This small molecule binds to this protein.
Small molecule (SMILES): CC(=O)N[C@@H]1[C@@H](O)[C@H](O)[C@@H](CO)O[C@H]1O

Sequence of chain 1.A:
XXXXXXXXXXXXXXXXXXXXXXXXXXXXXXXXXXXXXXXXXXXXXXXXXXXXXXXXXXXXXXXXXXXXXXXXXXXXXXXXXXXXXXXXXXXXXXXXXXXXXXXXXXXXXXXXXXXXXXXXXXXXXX

Sequence of chain 1.D:
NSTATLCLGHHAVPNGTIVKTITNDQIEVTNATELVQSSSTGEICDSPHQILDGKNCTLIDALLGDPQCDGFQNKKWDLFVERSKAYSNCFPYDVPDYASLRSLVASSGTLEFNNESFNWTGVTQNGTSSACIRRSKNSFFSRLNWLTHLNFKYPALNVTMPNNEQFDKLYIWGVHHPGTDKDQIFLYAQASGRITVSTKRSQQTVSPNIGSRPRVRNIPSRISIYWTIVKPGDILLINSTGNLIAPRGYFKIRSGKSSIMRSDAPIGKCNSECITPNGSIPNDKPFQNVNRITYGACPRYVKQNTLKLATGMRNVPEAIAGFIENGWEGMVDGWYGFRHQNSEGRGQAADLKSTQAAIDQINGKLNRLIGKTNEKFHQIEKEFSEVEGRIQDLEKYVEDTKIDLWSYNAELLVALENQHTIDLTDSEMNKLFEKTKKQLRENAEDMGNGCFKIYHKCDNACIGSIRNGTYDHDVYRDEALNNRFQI

Binding-site contacts:
Ligand atom C6 contacts residue UNK104 of chain 1.A at 3.8 Å.
Ligand atom O5 contacts residue ASN38 of chain 1.D at 2.4 Å (h-bond).
Ligand atom C1 contacts residue ASN38 of chain 1.D at 1.4 Å.
Ligand atom O7 contacts residue ASN38 of chain 1.D at 3.1 Å (h-bond).
Ligand atom C2 contacts residue ASN38 of chain 1.D at 2.4 Å.
Ligand atom C3 contacts residue ASN38 of chain 1.D at 3.8 Å.
Ligand atom O6 contacts residue UNK104 of chain 1.A at 3.0 Å (h-bond).
Ligand atom C8 contacts residue THR37 of chain 1.D at 4.0 Å.
Ligand atom C8 contacts residue VAL20 of chain 1.D at 4.2 Å (hydrophobic).
Ligand atom C7 contacts residue ASN38 of chain 1.D at 3.2 Å.
Ligand atom C4 contacts residue ASN38 of chain 1.D at 4.2 Å.
Ligand atom N2 contacts residue ASN38 of chain 1.D at 2.9 Å (h-bond).
Ligand atom C5 contacts residue ASN38 of chain 1.D at 3.7 Å.
Ligand atom C8 contacts residue ASN38 of chain 1.D at 4.4 Å.